Sequence of chain 1.C:
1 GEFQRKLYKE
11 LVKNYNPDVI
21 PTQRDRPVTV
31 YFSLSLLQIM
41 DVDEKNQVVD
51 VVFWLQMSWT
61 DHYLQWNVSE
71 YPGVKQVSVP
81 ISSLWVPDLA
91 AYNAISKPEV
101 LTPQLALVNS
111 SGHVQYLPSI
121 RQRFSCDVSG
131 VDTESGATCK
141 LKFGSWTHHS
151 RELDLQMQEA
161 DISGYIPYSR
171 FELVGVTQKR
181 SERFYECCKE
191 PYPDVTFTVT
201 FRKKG

The small molecule below binds the protein below.
Small molecule (SMILES): CN1[C@@H](CC(=O)c2ccccc2)CCC[C@H]1C[C@H](O)c1ccccc1

Sequence of chain 1.D:
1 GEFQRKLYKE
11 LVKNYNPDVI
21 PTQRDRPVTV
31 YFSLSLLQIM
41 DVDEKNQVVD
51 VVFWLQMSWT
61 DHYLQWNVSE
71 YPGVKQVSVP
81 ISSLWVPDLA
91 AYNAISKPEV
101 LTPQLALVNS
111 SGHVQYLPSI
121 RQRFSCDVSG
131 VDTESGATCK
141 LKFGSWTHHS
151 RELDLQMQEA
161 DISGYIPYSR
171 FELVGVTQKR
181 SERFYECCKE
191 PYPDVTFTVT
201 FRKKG

Binding-site contacts:
Ligand atom C15 contacts residue SER145 of chain 1.C at 4.0 Å.
Ligand atom C5 contacts residue LEU117 of chain 1.D at 4.0 Å (hydrophobic).
Ligand atom C19 contacts residue TRP146 of chain 1.C at 3.6 Å (hydrophobic).
Ligand atom C13 contacts residue TYR92 of chain 1.C at 3.2 Å (hydrophobic).
Ligand atom C1 contacts residue LEU117 of chain 1.D at 3.6 Å (hydrophobic).
Ligand atom C21 contacts residue LEU37 of chain 1.D at 3.8 Å (hydrophobic).
Ligand atom C20 contacts residue TYR92 of chain 1.C at 4.0 Å (hydrophobic).
Ligand atom C16 contacts residue TYR185 of chain 1.C at 3.8 Å (hydrophobic).
Ligand atom C2 contacts residue LEU117 of chain 1.D at 3.5 Å (hydrophobic).
Ligand atom C8 contacts residue CYS187 of chain 1.C at 4.0 Å (hydrophobic).
Ligand atom C11 contacts residue TYR185 of chain 1.C at 3.6 Å (hydrophobic).
Ligand atom C14 contacts residue TRP146 of chain 1.C at 3.5 Å (hydrophobic).
Ligand atom C5 contacts residue CYS187 of chain 1.C at 3.4 Å (hydrophobic).
Ligand atom C3 contacts residue CYS187 of chain 1.C at 4.0 Å (hydrophobic).
Ligand atom C5 contacts residue GLN115 of chain 1.D at 3.3 Å.
Ligand atom C15 contacts residue TYR192 of chain 1.C at 3.5 Å (hydrophobic).
Ligand atom C10 contacts residue TRP54 of chain 1.D at 3.4 Å (hydrophobic).
Ligand atom C4 contacts residue GLN56 of chain 1.D at 3.7 Å.
Ligand atom C19 contacts residue TRP54 of chain 1.D at 3.4 Å (hydrophobic).
Ligand atom C6 contacts residue GLN115 of chain 1.D at 3.5 Å.
Ligand atom O2 contacts residue TRP54 of chain 1.D at 3.4 Å.
Ligand atom C18 contacts residue TYR92 of chain 1.C at 3.4 Å (hydrophobic).
Ligand atom C8 contacts residue LEU117 of chain 1.D at 4.0 Å (hydrophobic).
Ligand atom C2 contacts residue CYS187 of chain 1.C at 3.4 Å (hydrophobic).
Ligand atom C7 contacts residue GLN56 of chain 1.D at 3.2 Å.
Ligand atom C15 contacts residue TYR92 of chain 1.C at 3.8 Å (hydrophobic).
Ligand atom O1 contacts residue TRP54 of chain 1.D at 3.9 Å.
Ligand atom C17 contacts residue TRP146 of chain 1.C at 3.9 Å (hydrophobic).
Ligand atom C3 contacts residue LEU117 of chain 1.D at 3.9 Å (hydrophobic).
Ligand atom C12 contacts residue TRP146 of chain 1.C at 3.7 Å (hydrophobic).
Ligand atom C14 contacts residue TYR92 of chain 1.C at 3.5 Å (hydrophobic).
Ligand atom C22 contacts residue LEU117 of chain 1.D at 3.9 Å (hydrophobic).
Ligand atom C15 contacts residue TRP146 of chain 1.C at 3.8 Å (hydrophobic).
Ligand atom C12 contacts residue TYR192 of chain 1.C at 4.0 Å (hydrophobic).
Ligand atom C10 contacts residue TRP146 of chain 1.C at 3.9 Å (hydrophobic).
Ligand atom C1 contacts residue CYS187 of chain 1.C at 3.5 Å (hydrophobic).
Ligand atom O1 contacts residue TYR185 of chain 1.C at 3.8 Å.
Ligand atom C6 contacts residue CYS187 of chain 1.C at 3.6 Å (hydrophobic).
Ligand atom C7 contacts residue CYS187 of chain 1.C at 3.7 Å (hydrophobic).
Ligand atom C4 contacts residue CYS187 of chain 1.C at 3.7 Å (hydrophobic).